Sequence of chain 1.A:
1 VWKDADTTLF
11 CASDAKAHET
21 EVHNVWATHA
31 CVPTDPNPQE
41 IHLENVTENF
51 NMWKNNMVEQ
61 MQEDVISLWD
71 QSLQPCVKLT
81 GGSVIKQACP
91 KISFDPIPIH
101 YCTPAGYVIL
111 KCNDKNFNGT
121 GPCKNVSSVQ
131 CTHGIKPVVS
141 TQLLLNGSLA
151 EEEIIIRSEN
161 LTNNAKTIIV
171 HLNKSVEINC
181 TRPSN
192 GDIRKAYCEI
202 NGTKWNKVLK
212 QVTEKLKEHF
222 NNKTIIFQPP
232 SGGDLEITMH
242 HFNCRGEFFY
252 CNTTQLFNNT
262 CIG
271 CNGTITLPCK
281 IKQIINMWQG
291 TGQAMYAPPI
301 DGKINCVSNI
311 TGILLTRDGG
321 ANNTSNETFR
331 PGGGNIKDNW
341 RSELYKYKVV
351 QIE

The small molecule below binds the protein below.
Small molecule (SMILES): CC(=O)N[C@@H]1[C@@H](O)[C@H](O)[C@@H](CO)O[C@H]1O

Binding-site contacts:
Ligand atom C4 contacts residue VAL307 of chain 1.A at 3.9 Å (hydrophobic).
Ligand atom C8 contacts residue SER308 of chain 1.A at 3.6 Å.
Ligand atom C7 contacts residue SER308 of chain 1.A at 3.7 Å.
Ligand atom O7 contacts residue ASN244 of chain 1.A at 4.2 Å.
Ligand atom C7 contacts residue ASN146 of chain 1.A at 3.7 Å.
Ligand atom C5 contacts residue NAG1 of chain 1.M at 4.1 Å.
Ligand atom O7 contacts residue PRO96 of chain 1.A at 3.6 Å.
Ligand atom C2 contacts residue SER308 of chain 1.A at 3.6 Å.
Ligand atom C8 contacts residue ASN244 of chain 1.A at 3.8 Å.
Ligand atom O3 contacts residue ASP95 of chain 1.A at 3.7 Å.
Ligand atom N2 contacts residue SER308 of chain 1.A at 2.8 Å (h-bond).
Ligand atom O4 contacts residue ARG246 of chain 1.A at 3.2 Å (salt-bridge).
Ligand atom C1 contacts residue NAG1 of chain 1.M at 4.0 Å.
Ligand atom C3 contacts residue ASP95 of chain 1.A at 4.2 Å.
Ligand atom O5 contacts residue LYS136 of chain 1.A at 4.2 Å.
Ligand atom C4 contacts residue ASP95 of chain 1.A at 3.9 Å.
Ligand atom C5 contacts residue ASN146 of chain 1.A at 3.6 Å.
Ligand atom C5 contacts residue VAL307 of chain 1.A at 3.4 Å (hydrophobic).
Ligand atom O5 contacts residue ASN146 of chain 1.A at 2.3 Å (h-bond).
Ligand atom O3 contacts residue CYS306 of chain 1.A at 3.3 Å (h-bond).
Ligand atom C3 contacts residue SER308 of chain 1.A at 3.9 Å.
Ligand atom O6 contacts residue LYS136 of chain 1.A at 3.9 Å.
Ligand atom O7 contacts residue ASN146 of chain 1.A at 4.0 Å.
Ligand atom C2 contacts residue ASN146 of chain 1.A at 2.5 Å.
Ligand atom N2 contacts residue ASN146 of chain 1.A at 3.0 Å (h-bond).
Ligand atom O5 contacts residue NAG1 of chain 1.M at 3.4 Å.
Ligand atom C8 contacts residue VAL138 of chain 1.A at 4.1 Å (hydrophobic).
Ligand atom C6 contacts residue NAG1 of chain 1.M at 4.0 Å.
Ligand atom O3 contacts residue ARG246 of chain 1.A at 3.8 Å.
Ligand atom C3 contacts residue VAL307 of chain 1.A at 3.7 Å (hydrophobic).
Ligand atom C8 contacts residue LEU145 of chain 1.A at 4.0 Å (hydrophobic).
Ligand atom O4 contacts residue VAL307 of chain 1.A at 3.9 Å.
Ligand atom O5 contacts residue VAL307 of chain 1.A at 4.1 Å.
Ligand atom C4 contacts residue ASN146 of chain 1.A at 4.2 Å.
Ligand atom C1 contacts residue ASN146 of chain 1.A at 1.4 Å.
Ligand atom C1 contacts residue VAL307 of chain 1.A at 3.9 Å (hydrophobic).
Ligand atom O6 contacts residue NAG1 of chain 1.M at 4.2 Å.
Ligand atom C1 contacts residue SER308 of chain 1.A at 3.8 Å.
Ligand atom C3 contacts residue ASN146 of chain 1.A at 3.8 Å.
Ligand atom C4 contacts residue ARG246 of chain 1.A at 4.2 Å.